The small molecule below binds the protein below.
Small molecule (SMILES): CC(C)CC(=O)C(=O)O

Sequence of chain 1.C:
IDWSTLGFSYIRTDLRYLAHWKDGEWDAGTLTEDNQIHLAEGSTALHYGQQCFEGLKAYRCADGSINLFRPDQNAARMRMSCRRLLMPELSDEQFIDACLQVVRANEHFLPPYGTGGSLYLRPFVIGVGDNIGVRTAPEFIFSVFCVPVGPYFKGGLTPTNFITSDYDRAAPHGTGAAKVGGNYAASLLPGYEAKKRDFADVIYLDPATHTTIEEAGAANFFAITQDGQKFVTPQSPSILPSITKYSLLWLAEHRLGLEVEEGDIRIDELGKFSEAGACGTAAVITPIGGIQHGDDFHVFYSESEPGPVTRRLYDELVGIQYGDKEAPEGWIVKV

Binding-site contacts:
Ligand atom C1 contacts residue TYR143 of chain 1.C at 4.4 Å (hydrophobic).
Ligand atom C4 contacts residue ALA305 of chain 1.C at 4.3 Å (hydrophobic).
Ligand atom O2 contacts residue TYR143 of chain 1.C at 4.1 Å.
Ligand atom C6 contacts residue PLP1 of chain 1.I at 3.8 Å.
Ligand atom O2 contacts residue PHE76 of chain 1.C at 3.8 Å.
Ligand atom O2 contacts residue PLP1 of chain 1.I at 3.4 Å.
Ligand atom O1 contacts residue TYR71 of chain 1.D at 3.9 Å.
Ligand atom C5 contacts residue THR304 of chain 1.C at 3.5 Å.
Ligand atom O3 contacts residue ALA305 of chain 1.C at 3.3 Å.
Ligand atom C4 contacts residue TYR143 of chain 1.C at 3.5 Å (hydrophobic).
Ligand atom C5 contacts residue GLY303 of chain 1.C at 4.3 Å.
Ligand atom C2 contacts residue PLP1 of chain 1.I at 4.1 Å.
Ligand atom C1 contacts residue TYR71 of chain 1.D at 4.0 Å (hydrophobic).
Ligand atom C2 contacts residue ALA305 of chain 1.C at 4.0 Å (hydrophobic).
Ligand atom C2 contacts residue TYR143 of chain 1.C at 3.9 Å (hydrophobic).
Ligand atom C6 contacts residue GLY78 of chain 1.C at 3.3 Å.
Ligand atom C3 contacts residue PLP1 of chain 1.I at 4.1 Å.
Ligand atom C5 contacts residue ALA305 of chain 1.C at 3.1 Å (hydrophobic).
Ligand atom C1 contacts residue VAL157 of chain 1.D at 4.4 Å (hydrophobic).
Ligand atom C1 contacts residue ARG145 of chain 1.C at 4.3 Å.
Ligand atom O2 contacts residue ARG145 of chain 1.C at 3.9 Å.
Ligand atom O1 contacts residue TYR175 of chain 1.C at 4.1 Å.
Ligand atom C4 contacts residue PLP1 of chain 1.I at 3.2 Å.
Ligand atom C5 contacts residue PLP1 of chain 1.I at 3.5 Å.
Ligand atom O2 contacts residue TYR71 of chain 1.D at 4.0 Å.
Ligand atom C3 contacts residue TYR143 of chain 1.C at 2.9 Å (hydrophobic).
Ligand atom O3 contacts residue ALA241 of chain 1.C at 4.5 Å.
Ligand atom O1 contacts residue PLP1 of chain 1.I at 4.3 Å.
Ligand atom C4 contacts residue THR304 of chain 1.C at 4.2 Å.
Ligand atom O1 contacts residue TYR207 of chain 1.C at 4.4 Å.
Ligand atom C3 contacts residue ALA305 of chain 1.C at 3.7 Å (hydrophobic).
Ligand atom O1 contacts residue VAL157 of chain 1.D at 3.1 Å.
Ligand atom O3 contacts residue TYR175 of chain 1.C at 3.6 Å.
Ligand atom C6 contacts residue THR304 of chain 1.C at 3.6 Å.
Ligand atom C6 contacts residue TYR143 of chain 1.C at 3.0 Å (hydrophobic).
Ligand atom C1 contacts residue PLP1 of chain 1.I at 3.7 Å.
Ligand atom O1 contacts residue ALA241 of chain 1.C at 4.0 Å.
Ligand atom O3 contacts residue PHE31 of chain 1.C at 4.4 Å.
Ligand atom C5 contacts residue ALA241 of chain 1.C at 4.5 Å (hydrophobic).
Ligand atom C6 contacts residue LYS202 of chain 1.C at 4.4 Å.

Sequence of chain 1.D:
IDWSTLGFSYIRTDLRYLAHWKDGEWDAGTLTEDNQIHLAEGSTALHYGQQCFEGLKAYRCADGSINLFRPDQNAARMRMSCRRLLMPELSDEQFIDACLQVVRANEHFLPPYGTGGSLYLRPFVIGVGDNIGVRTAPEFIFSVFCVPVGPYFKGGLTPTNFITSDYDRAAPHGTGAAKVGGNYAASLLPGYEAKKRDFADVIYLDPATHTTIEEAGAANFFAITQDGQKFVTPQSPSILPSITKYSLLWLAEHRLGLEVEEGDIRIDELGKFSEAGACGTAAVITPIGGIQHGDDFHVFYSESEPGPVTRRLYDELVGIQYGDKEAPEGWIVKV